This protein binds this small molecule.
Small molecule (SMILES): CC(=O)N[C@@H]1[C@@H](O)[C@H](O)[C@@H](CO)O[C@H]1O

Sequence of chain 1.B:
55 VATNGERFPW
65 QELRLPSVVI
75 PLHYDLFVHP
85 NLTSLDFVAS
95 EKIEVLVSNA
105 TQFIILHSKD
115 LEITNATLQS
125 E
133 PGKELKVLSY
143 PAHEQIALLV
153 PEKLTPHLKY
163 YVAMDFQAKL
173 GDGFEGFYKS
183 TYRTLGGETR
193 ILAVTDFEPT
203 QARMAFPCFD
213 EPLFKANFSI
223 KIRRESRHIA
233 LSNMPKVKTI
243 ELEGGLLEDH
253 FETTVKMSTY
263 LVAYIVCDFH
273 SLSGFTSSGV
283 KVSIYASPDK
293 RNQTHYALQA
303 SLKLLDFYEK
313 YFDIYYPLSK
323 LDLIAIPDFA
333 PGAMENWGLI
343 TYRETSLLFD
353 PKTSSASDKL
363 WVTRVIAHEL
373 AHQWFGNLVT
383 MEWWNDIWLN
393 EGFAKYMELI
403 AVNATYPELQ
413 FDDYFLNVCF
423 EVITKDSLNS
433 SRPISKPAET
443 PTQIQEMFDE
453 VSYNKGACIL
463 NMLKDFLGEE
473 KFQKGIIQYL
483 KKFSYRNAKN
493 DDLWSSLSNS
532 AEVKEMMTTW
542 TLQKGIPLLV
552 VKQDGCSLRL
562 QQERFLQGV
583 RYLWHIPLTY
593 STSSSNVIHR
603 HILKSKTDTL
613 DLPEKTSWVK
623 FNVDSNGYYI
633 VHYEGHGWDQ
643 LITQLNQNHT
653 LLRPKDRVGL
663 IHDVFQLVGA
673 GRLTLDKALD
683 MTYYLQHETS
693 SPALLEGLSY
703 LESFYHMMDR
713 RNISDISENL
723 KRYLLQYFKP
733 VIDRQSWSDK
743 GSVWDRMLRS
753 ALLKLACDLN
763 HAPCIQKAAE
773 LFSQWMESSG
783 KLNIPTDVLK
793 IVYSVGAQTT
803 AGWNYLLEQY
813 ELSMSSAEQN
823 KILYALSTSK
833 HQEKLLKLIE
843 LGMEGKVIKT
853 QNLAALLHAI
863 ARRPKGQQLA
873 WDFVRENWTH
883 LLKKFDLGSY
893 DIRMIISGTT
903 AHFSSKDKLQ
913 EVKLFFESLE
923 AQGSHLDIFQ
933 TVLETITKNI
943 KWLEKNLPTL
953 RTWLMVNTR

Binding-site contacts:
Ligand atom O5 contacts residue THR256 of chain 1.B at 4.2 Å.
Ligand atom O7 contacts residue THR255 of chain 1.B at 3.8 Å.
Ligand atom C5 contacts residue ASN219 of chain 1.B at 3.6 Å.
Ligand atom O6 contacts residue VAL257 of chain 1.B at 3.3 Å.
Ligand atom C1 contacts residue LYS258 of chain 1.B at 3.6 Å.
Ligand atom O5 contacts residue ASN219 of chain 1.B at 2.4 Å (h-bond).
Ligand atom C6 contacts residue LYS258 of chain 1.B at 3.2 Å.
Ligand atom C3 contacts residue ASN219 of chain 1.B at 3.8 Å.
Ligand atom O6 contacts residue LYS258 of chain 1.B at 3.5 Å (salt-bridge).
Ligand atom N2 contacts residue ASN219 of chain 1.B at 2.9 Å (h-bond).
Ligand atom C5 contacts residue LYS258 of chain 1.B at 3.6 Å.
Ligand atom C1 contacts residue THR256 of chain 1.B at 4.0 Å.
Ligand atom C2 contacts residue ASN219 of chain 1.B at 2.4 Å.
Ligand atom C1 contacts residue ASN219 of chain 1.B at 1.5 Å.
Ligand atom O6 contacts residue TYR487 of chain 1.B at 3.6 Å.
Ligand atom O7 contacts residue ASN219 of chain 1.B at 3.8 Å.
Ligand atom C4 contacts residue ASN219 of chain 1.B at 4.3 Å.
Ligand atom O5 contacts residue VAL257 of chain 1.B at 3.7 Å.
Ligand atom C7 contacts residue THR255 of chain 1.B at 4.2 Å.
Ligand atom C1 contacts residue VAL257 of chain 1.B at 4.5 Å (hydrophobic).
Ligand atom C7 contacts residue ASN219 of chain 1.B at 3.5 Å.
Ligand atom C8 contacts residue THR255 of chain 1.B at 4.4 Å.
Ligand atom O5 contacts residue LYS258 of chain 1.B at 3.4 Å.
Ligand atom C2 contacts residue THR256 of chain 1.B at 4.4 Å.